Sequence of chain 1.G:
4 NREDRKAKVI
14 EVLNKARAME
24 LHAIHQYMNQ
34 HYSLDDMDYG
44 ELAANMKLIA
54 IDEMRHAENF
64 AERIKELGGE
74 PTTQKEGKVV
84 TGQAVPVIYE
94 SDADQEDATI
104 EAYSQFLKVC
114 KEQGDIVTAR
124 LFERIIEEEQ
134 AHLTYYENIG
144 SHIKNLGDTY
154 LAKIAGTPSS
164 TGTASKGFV

Sequence of chain 1.H:
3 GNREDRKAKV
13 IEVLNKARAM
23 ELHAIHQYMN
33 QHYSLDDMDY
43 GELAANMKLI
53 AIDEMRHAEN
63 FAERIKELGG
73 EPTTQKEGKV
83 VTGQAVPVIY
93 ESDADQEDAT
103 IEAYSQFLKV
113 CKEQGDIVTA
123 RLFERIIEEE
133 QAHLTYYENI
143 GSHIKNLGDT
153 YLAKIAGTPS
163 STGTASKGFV

Binding-site contacts:
Ligand atom C1B contacts residue MET57 of chain 1.G at 3.4 Å (hydrophobic).
Ligand atom CMC contacts residue LYS50 of chain 1.G at 3.5 Å.
Ligand atom C4D contacts residue MET57 of chain 1.G at 3.5 Å (hydrophobic).
Ligand atom NB contacts residue MET57 of chain 1.G at 3.1 Å (h-bond).
Ligand atom C1D contacts residue MET57 of chain 1.H at 3.4 Å (hydrophobic).
Ligand atom O1D contacts residue ARG20 of chain 1.H at 3.5 Å (salt-bridge).
Ligand atom CHB contacts residue MET57 of chain 1.H at 3.4 Å (hydrophobic).
Ligand atom C4A contacts residue MET57 of chain 1.H at 3.5 Å (hydrophobic).
Ligand atom CHB contacts residue MET57 of chain 1.G at 3.5 Å (hydrophobic).
Ligand atom O2D contacts residue TYR35 of chain 1.G at 3.2 Å (h-bond).
Ligand atom CGB contacts residue SER168 of chain 1.H at 3.4 Å.
Ligand atom FE contacts residue MET57 of chain 1.H at 2.4 Å.
Ligand atom FE contacts residue MET57 of chain 1.G at 2.4 Å.
Ligand atom C1D contacts residue MET57 of chain 1.G at 3.4 Å (hydrophobic).
Ligand atom NC contacts residue MET57 of chain 1.H at 3.2 Å (h-bond).
Ligand atom CGD contacts residue ARG20 of chain 1.H at 3.5 Å.
Ligand atom O1A contacts residue TYR35 of chain 1.H at 2.7 Å (h-bond).
Ligand atom CMD contacts residue GLU61 of chain 1.H at 3.4 Å.
Ligand atom O2D contacts residue ARG20 of chain 1.H at 2.8 Å (salt-bridge).
Ligand atom CGC contacts residue SER168 of chain 1.H at 3.3 Å.
Ligand atom NC contacts residue MET57 of chain 1.G at 2.9 Å (h-bond).
Ligand atom O2C contacts residue LYS169 of chain 1.H at 3.4 Å (salt-bridge).
Ligand atom O1A contacts residue ARG20 of chain 1.G at 2.7 Å (salt-bridge).
Ligand atom CMD contacts residue MET31 of chain 1.G at 3.5 Å (hydrophobic).
Ligand atom CGA contacts residue ARG20 of chain 1.G at 3.2 Å.
Ligand atom CMD contacts residue MET57 of chain 1.H at 3.5 Å (hydrophobic).
Ligand atom C1B contacts residue MET57 of chain 1.H at 3.3 Å (hydrophobic).
Ligand atom O2C contacts residue SER168 of chain 1.H at 2.1 Å.
Ligand atom O2A contacts residue ARG20 of chain 1.G at 2.6 Å (salt-bridge).
Ligand atom O1D contacts residue HIS28 of chain 1.G at 2.8 Å.
Ligand atom O2B contacts residue SER168 of chain 1.H at 2.7 Å (h-bond).
Ligand atom NB contacts residue MET57 of chain 1.H at 2.8 Å (h-bond).
Ligand atom CGA contacts residue TYR35 of chain 1.H at 3.5 Å (hydrophobic).
Ligand atom O1B contacts residue LYS50 of chain 1.H at 2.8 Å (salt-bridge).
Ligand atom CMB contacts residue GLU61 of chain 1.G at 3.4 Å.
Ligand atom CBB contacts residue SER168 of chain 1.H at 3.3 Å.
Ligand atom NA contacts residue MET57 of chain 1.H at 3.5 Å (h-bond).
Ligand atom NA contacts residue MET57 of chain 1.G at 3.3 Å (h-bond).
Ligand atom ND contacts residue MET57 of chain 1.H at 3.3 Å (h-bond).
Ligand atom ND contacts residue MET57 of chain 1.G at 3.0 Å.

This small molecule binds to this protein.
Small molecule (SMILES): CC1=C(CCC(=O)O)C2=Cc3c(CCC(=O)O)c(C)c4n3[Fe@]35n6c(c(C)c(CCC(=O)O)c6=CC1=[N+]23)=CC1=[N+]5C(=C4)C(C)=C1CCC(=O)O